Sequence of chain 1.A:
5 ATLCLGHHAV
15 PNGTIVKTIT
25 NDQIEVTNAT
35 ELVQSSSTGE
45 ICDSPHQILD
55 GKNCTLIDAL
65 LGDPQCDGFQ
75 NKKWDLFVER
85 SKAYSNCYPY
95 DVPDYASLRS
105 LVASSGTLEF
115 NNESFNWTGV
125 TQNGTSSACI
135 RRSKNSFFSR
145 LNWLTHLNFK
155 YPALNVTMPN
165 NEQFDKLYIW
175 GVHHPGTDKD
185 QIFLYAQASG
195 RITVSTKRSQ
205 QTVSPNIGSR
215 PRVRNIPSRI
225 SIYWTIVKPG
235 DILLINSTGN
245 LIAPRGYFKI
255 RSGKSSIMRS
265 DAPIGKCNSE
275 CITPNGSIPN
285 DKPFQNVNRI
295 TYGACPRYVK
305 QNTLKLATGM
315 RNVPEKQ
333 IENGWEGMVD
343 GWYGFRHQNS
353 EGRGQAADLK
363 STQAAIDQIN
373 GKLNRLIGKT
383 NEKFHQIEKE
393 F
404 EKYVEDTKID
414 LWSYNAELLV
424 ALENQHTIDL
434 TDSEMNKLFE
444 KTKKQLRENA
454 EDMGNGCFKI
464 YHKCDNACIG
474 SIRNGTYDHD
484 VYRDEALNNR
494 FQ

This protein binds this small molecule.
Small molecule (SMILES): CC(=O)N[C@H]1[C@H](O[C@H]2[C@H](O)[C@@H](NC(C)=O)CO[C@@H]2CO)O[C@H](CO)[C@@H](O)[C@@H]1O

Sequence of chain 2.A:
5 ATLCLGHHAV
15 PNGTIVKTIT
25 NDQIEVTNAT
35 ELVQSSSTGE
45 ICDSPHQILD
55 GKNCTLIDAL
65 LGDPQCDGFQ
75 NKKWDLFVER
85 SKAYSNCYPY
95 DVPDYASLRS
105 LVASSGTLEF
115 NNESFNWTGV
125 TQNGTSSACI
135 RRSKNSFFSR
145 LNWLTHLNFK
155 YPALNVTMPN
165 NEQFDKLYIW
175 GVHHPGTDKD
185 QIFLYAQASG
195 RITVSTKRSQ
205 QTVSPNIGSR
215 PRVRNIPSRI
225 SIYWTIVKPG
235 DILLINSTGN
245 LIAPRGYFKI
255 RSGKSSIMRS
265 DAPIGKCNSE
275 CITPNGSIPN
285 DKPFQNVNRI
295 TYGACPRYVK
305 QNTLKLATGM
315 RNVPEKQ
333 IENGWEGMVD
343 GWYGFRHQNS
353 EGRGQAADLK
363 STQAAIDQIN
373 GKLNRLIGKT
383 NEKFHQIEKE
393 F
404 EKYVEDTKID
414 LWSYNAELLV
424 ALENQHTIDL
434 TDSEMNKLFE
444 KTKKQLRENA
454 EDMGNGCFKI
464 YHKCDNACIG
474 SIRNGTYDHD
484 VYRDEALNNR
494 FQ

Binding-site contacts:
Ligand atom O4 contacts residue ASP182 of chain 2.A at 3.3 Å.
Ligand atom N2 contacts residue ASN240 of chain 1.A at 2.9 Å (h-bond).
Ligand atom C6 contacts residue ILE211 of chain 2.A at 4.4 Å (hydrophobic).
Ligand atom O6 contacts residue ARG195 of chain 1.A at 3.9 Å.
Ligand atom O7 contacts residue ALA157 of chain 1.A at 3.4 Å.
Ligand atom C7 contacts residue ALA157 of chain 1.A at 4.0 Å (hydrophobic).
Ligand atom C6 contacts residue ASN240 of chain 1.A at 4.3 Å.
Ligand atom C1 contacts residue ALA157 of chain 1.A at 4.5 Å (hydrophobic).
Ligand atom C5 contacts residue ASN240 of chain 1.A at 3.6 Å.
Ligand atom O5 contacts residue ASN240 of chain 1.A at 2.3 Å (h-bond).
Ligand atom C8 contacts residue NAG1 of chain 1.E at 3.3 Å.
Ligand atom C8 contacts residue LEU158 of chain 1.A at 4.5 Å (hydrophobic).
Ligand atom C4 contacts residue ASN240 of chain 1.A at 4.2 Å.
Ligand atom C7 contacts residue NAG1 of chain 1.E at 4.3 Å.
Ligand atom O6 contacts residue ASN240 of chain 1.A at 3.7 Å.
Ligand atom O6 contacts residue THR242 of chain 1.A at 4.0 Å.
Ligand atom C2 contacts residue ASN240 of chain 1.A at 2.5 Å.
Ligand atom C3 contacts residue ALA157 of chain 1.A at 4.5 Å (hydrophobic).
Ligand atom C7 contacts residue ASN240 of chain 1.A at 3.9 Å.
Ligand atom C1 contacts residue ASN240 of chain 1.A at 1.4 Å.
Ligand atom C8 contacts residue ALA157 of chain 1.A at 4.1 Å (hydrophobic).
Ligand atom C3 contacts residue ASN240 of chain 1.A at 3.8 Å.
Ligand atom C8 contacts residue ILE211 of chain 2.A at 3.9 Å (hydrophobic).
Ligand atom C8 contacts residue ASN159 of chain 1.A at 3.6 Å.
Ligand atom C1 contacts residue LEU158 of chain 1.A at 4.4 Å (hydrophobic).
Ligand atom C5 contacts residue THR242 of chain 1.A at 4.1 Å.